Binding-site contacts:
Ligand atom O9 contacts residue GLU184 of chain 1.A at 2.7 Å (salt-bridge).
Ligand atom O9 contacts residue TYR92 of chain 1.A at 2.9 Å (h-bond).
Ligand atom O1A contacts residue SER130 of chain 1.A at 2.8 Å (h-bond).
Ligand atom O4 contacts residue GLY129 of chain 1.A at 3.7 Å.
Ligand atom O8 contacts residue TYR92 of chain 1.A at 2.9 Å (h-bond).
Ligand atom C7 contacts residue TRP147 of chain 1.A at 3.7 Å (hydrophobic).
Ligand atom C6 contacts residue GLY129 of chain 1.A at 4.0 Å.
Ligand atom O9 contacts residue SER222 of chain 1.A at 2.9 Å (h-bond).
Ligand atom O10 contacts residue LEU188 of chain 1.A at 3.2 Å.
Ligand atom C10 contacts residue LEU188 of chain 1.A at 3.8 Å (hydrophobic).
Ligand atom C1 contacts residue TYR131 of chain 1.A at 3.5 Å (hydrophobic).
Ligand atom C5 contacts residue GLY129 of chain 1.A at 3.5 Å.
Ligand atom C8 contacts residue TRP147 of chain 1.A at 3.9 Å (hydrophobic).
Ligand atom O4 contacts residue GLY219 of chain 1.A at 3.8 Å.
Ligand atom C8 contacts residue GLU184 of chain 1.A at 3.8 Å.
Ligand atom C11 contacts residue GLY129 of chain 1.A at 4.0 Å.
Ligand atom C1 contacts residue SER130 of chain 1.A at 3.4 Å.
Ligand atom O8 contacts residue TRP147 of chain 1.A at 3.5 Å.
Ligand atom O4 contacts residue LEU220 of chain 1.A at 3.9 Å.
Ligand atom C4 contacts residue TYR131 of chain 1.A at 3.5 Å (hydrophobic).
Ligand atom O9 contacts residue HIS177 of chain 1.A at 3.3 Å (h-bond).
Ligand atom O1B contacts residue SER130 of chain 1.A at 3.3 Å.
Ligand atom C11 contacts residue GLY128 of chain 1.A at 3.8 Å.
Ligand atom C11 contacts residue LEU188 of chain 1.A at 3.8 Å (hydrophobic).
Ligand atom O1A contacts residue TYR131 of chain 1.A at 3.8 Å.
Ligand atom O7 contacts residue LEU188 of chain 1.A at 3.9 Å.
Ligand atom C9 contacts residue TRP147 of chain 1.A at 3.9 Å (hydrophobic).
Ligand atom C10 contacts residue GLY129 of chain 1.A at 3.9 Å.
Ligand atom N5 contacts residue GLY129 of chain 1.A at 2.9 Å (h-bond).
Ligand atom O1A contacts residue LEU220 of chain 1.A at 3.7 Å.
Ligand atom C8 contacts residue TYR92 of chain 1.A at 3.7 Å (hydrophobic).
Ligand atom C9 contacts residue TYR92 of chain 1.A at 3.4 Å (hydrophobic).
Ligand atom O1B contacts residue TYR131 of chain 1.A at 2.6 Å (h-bond).
Ligand atom C9 contacts residue HIS177 of chain 1.A at 3.5 Å.
Ligand atom C9 contacts residue LEU188 of chain 1.A at 3.9 Å (hydrophobic).
Ligand atom C6 contacts residue TYR131 of chain 1.A at 3.5 Å (hydrophobic).
Ligand atom C4 contacts residue GLY129 of chain 1.A at 3.4 Å.
Ligand atom C11 contacts residue TYR149 of chain 1.A at 3.9 Å (hydrophobic).
Ligand atom O4 contacts residue TYR131 of chain 1.A at 4.0 Å.
Ligand atom C9 contacts residue GLU184 of chain 1.A at 3.4 Å.

Sequence of chain 1.A:
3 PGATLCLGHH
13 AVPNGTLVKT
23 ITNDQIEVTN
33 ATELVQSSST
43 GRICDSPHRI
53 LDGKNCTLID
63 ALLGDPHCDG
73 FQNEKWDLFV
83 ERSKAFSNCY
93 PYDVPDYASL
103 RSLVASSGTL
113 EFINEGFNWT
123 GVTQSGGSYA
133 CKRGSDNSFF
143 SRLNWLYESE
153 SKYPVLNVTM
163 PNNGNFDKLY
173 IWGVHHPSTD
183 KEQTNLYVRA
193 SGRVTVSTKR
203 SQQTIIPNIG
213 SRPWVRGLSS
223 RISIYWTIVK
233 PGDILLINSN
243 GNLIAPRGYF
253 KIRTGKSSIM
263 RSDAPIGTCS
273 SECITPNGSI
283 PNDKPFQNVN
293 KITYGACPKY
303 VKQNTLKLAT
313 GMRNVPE

This protein binds this small molecule.
Small molecule (SMILES): CC(=O)N[C@@H]1[C@@H](O)[C@H](O[C@@H]2O[C@H](CO[C@]3(C(=O)O)C[C@H](O)[C@@H](NC(C)=O)[C@H]([C@H](O)[C@H](O)CO)O3)[C@H](O)[C@H](O)[C@H]2O)[C@@H](CO)O[C@H]1O